Sequence of chain 1.A:
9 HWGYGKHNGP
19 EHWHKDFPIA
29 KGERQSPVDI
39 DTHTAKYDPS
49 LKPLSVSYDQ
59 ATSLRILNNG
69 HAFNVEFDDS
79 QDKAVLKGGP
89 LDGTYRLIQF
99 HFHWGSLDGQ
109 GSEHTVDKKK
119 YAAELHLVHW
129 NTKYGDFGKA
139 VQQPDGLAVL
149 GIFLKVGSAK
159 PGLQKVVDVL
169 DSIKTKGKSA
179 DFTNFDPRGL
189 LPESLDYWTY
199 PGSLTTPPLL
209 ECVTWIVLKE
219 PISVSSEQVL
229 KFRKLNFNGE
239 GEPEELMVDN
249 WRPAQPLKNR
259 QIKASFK

Binding-site contacts:
Ligand atom C1 contacts residue HIS99 of chain 1.A at 4.0 Å.
Ligand atom O2 contacts residue TRP213 of chain 1.A at 4.1 Å.
Ligand atom C6 contacts residue PHE135 of chain 1.A at 4.1 Å (hydrophobic).
Ligand atom C3 contacts residue THR203 of chain 1.A at 4.2 Å.
Ligand atom O2 contacts residue HIS99 of chain 1.A at 3.3 Å.
Ligand atom C1 contacts residue LEU202 of chain 1.A at 3.8 Å (hydrophobic).
Ligand atom C1 contacts residue VAL126 of chain 1.A at 3.8 Å (hydrophobic).
Ligand atom C1 contacts residue GLN97 of chain 1.A at 4.2 Å.
Ligand atom N contacts residue HIS99 of chain 1.A at 3.2 Å (h-bond).
Ligand atom N contacts residue THR203 of chain 1.A at 2.9 Å (h-bond).
Ligand atom C4 contacts residue THR204 of chain 1.A at 3.2 Å.
Ligand atom C contacts residue LEU202 of chain 1.A at 3.8 Å (hydrophobic).
Ligand atom C2 contacts residue HIS99 of chain 1.A at 4.1 Å.
Ligand atom C3 contacts residue LEU202 of chain 1.A at 3.8 Å (hydrophobic).
Ligand atom N contacts residue HIS101 of chain 1.A at 3.4 Å (h-bond).
Ligand atom N contacts residue GLU111 of chain 1.A at 4.3 Å.
Ligand atom S contacts residue HIS124 of chain 1.A at 3.9 Å.
Ligand atom N contacts residue HIS124 of chain 1.A at 3.4 Å (h-bond).
Ligand atom O1 contacts residue THR203 of chain 1.A at 3.0 Å (h-bond).
Ligand atom C5 contacts residue LEU202 of chain 1.A at 3.9 Å (hydrophobic).
Ligand atom S contacts residue THR203 of chain 1.A at 3.9 Å.
Ligand atom O contacts residue GLN97 of chain 1.A at 3.6 Å.
Ligand atom O1 contacts residue SER201 of chain 1.A at 4.1 Å.
Ligand atom S contacts residue ZN1 of chain 1.B at 3.0 Å.
Ligand atom O2 contacts residue VAL147 of chain 1.A at 3.9 Å.
Ligand atom O2 contacts residue VAL126 of chain 1.A at 3.8 Å.
Ligand atom O1 contacts residue TRP213 of chain 1.A at 3.6 Å.
Ligand atom O2 contacts residue ZN1 of chain 1.B at 3.0 Å.
Ligand atom C2 contacts residue ZN1 of chain 1.B at 4.2 Å.
Ligand atom O1 contacts residue LEU202 of chain 1.A at 3.4 Å.
Ligand atom C4 contacts residue LEU202 of chain 1.A at 3.8 Å (hydrophobic).
Ligand atom N contacts residue ZN1 of chain 1.B at 1.9 Å.
Ligand atom C contacts residue GLN97 of chain 1.A at 3.8 Å.
Ligand atom C contacts residue VAL126 of chain 1.A at 4.2 Å (hydrophobic).
Ligand atom C2 contacts residue LEU202 of chain 1.A at 3.8 Å (hydrophobic).
Ligand atom O1 contacts residue ZN1 of chain 1.B at 4.0 Å.
Ligand atom C6 contacts residue LEU202 of chain 1.A at 4.2 Å (hydrophobic).
Ligand atom C3 contacts residue THR204 of chain 1.A at 3.2 Å.
Ligand atom O2 contacts residue HIS124 of chain 1.A at 3.4 Å (h-bond).
Ligand atom S contacts residue HIS99 of chain 1.A at 3.9 Å.

This small molecule binds to this protein.
Small molecule (SMILES): NS(=O)(=O)c1ccc(CCO)cc1